The protein below binds the small molecule below.
Small molecule (SMILES): CC[C@H]1O[C@@H](n2cnc3c(N)ncnc32)[C@H](O)[C@@H]1O

Binding-site contacts:
Ligand atom N1 contacts residue THR288 of chain 1.C at 3.5 Å.
Ligand atom O3' contacts residue B121 of chain 1.P at 3.2 Å.
Ligand atom O3' contacts residue SER247 of chain 1.C at 3.7 Å.
Ligand atom O2' contacts residue PHE245 of chain 1.C at 3.0 Å.
Ligand atom C6 contacts residue THR288 of chain 1.C at 3.3 Å.
Ligand atom C8 contacts residue VAL326 of chain 1.C at 3.3 Å (hydrophobic).
Ligand atom C5 contacts residue B121 of chain 1.P at 3.3 Å.
Ligand atom O4' contacts residue PHE329 of chain 1.C at 3.5 Å.
Ligand atom C5' contacts residue B121 of chain 1.P at 3.1 Å.
Ligand atom N7 contacts residue PHE329 of chain 1.C at 3.7 Å.
Ligand atom N9 contacts residue VAL326 of chain 1.C at 3.4 Å.
Ligand atom C2' contacts residue GLU287 of chain 1.C at 3.3 Å.
Ligand atom N6 contacts residue SER292 of chain 1.C at 3.5 Å.
Ligand atom C4 contacts residue B121 of chain 1.P at 3.5 Å.
Ligand atom N3 contacts residue GLU287 of chain 1.C at 3.5 Å (salt-bridge).
Ligand atom C1' contacts residue GLU287 of chain 1.C at 3.4 Å.
Ligand atom C2 contacts residue SER247 of chain 1.C at 3.6 Å.
Ligand atom C5 contacts residue THR288 of chain 1.C at 3.4 Å.
Ligand atom C8 contacts residue B121 of chain 1.P at 3.5 Å.
Ligand atom C5' contacts residue PHE329 of chain 1.C at 3.4 Å (hydrophobic).
Ligand atom N9 contacts residue B121 of chain 1.P at 3.6 Å.
Ligand atom C8 contacts residue PHE329 of chain 1.C at 3.3 Å (hydrophobic).
Ligand atom C4 contacts residue VAL326 of chain 1.C at 3.8 Å (hydrophobic).
Ligand atom C4' contacts residue B121 of chain 1.P at 3.6 Å.
Ligand atom C3' contacts residue SER247 of chain 1.C at 3.6 Å.
Ligand atom N6 contacts residue THR288 of chain 1.C at 3.6 Å.
Ligand atom C3' contacts residue B121 of chain 1.P at 3.9 Å.
Ligand atom O2' contacts residue LEU225 of chain 1.C at 3.8 Å.
Ligand atom C2 contacts residue THR288 of chain 1.C at 3.9 Å.
Ligand atom C6 contacts residue GLY289 of chain 1.C at 3.7 Å.
Ligand atom O2' contacts residue SER247 of chain 1.C at 3.6 Å (h-bond).
Ligand atom N7 contacts residue VAL326 of chain 1.C at 3.7 Å.
Ligand atom N1 contacts residue GLU287 of chain 1.C at 3.8 Å.
Ligand atom C2 contacts residue GLU287 of chain 1.C at 3.0 Å.
Ligand atom N7 contacts residue B121 of chain 1.P at 3.3 Å.
Ligand atom O2' contacts residue GLU287 of chain 1.C at 2.2 Å (salt-bridge).
Ligand atom C1' contacts residue VAL326 of chain 1.C at 3.9 Å (hydrophobic).
Ligand atom N6 contacts residue GLY289 of chain 1.C at 3.0 Å (h-bond).
Ligand atom C2' contacts residue SER247 of chain 1.C at 3.2 Å.
Ligand atom N3 contacts residue SER247 of chain 1.C at 3.4 Å (h-bond).

Sequence of chain 1.C:
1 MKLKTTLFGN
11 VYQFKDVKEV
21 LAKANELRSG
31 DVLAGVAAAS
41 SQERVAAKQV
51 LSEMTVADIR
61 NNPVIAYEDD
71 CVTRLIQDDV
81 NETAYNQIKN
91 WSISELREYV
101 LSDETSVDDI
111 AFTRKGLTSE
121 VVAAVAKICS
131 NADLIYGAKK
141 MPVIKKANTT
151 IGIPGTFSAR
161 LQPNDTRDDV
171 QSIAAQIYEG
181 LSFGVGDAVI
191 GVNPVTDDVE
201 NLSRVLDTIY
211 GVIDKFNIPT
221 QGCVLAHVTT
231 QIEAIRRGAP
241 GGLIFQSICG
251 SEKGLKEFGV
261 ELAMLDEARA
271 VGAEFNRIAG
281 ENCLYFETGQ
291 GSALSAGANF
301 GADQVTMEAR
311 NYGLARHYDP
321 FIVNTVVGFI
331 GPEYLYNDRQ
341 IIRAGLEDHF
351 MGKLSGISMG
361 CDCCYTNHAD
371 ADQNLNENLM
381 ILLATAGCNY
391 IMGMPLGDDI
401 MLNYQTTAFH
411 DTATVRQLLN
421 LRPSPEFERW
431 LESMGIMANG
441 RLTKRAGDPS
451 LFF